Binding-site contacts:
Ligand atom O5 contacts residue ASN108 of chain 1.A at 3.3 Å (h-bond).
Ligand atom C2 contacts residue ASN108 of chain 1.A at 2.4 Å.
Ligand atom N2 contacts residue ASN108 of chain 1.A at 2.1 Å (h-bond).
Ligand atom C7 contacts residue ASN108 of chain 1.A at 3.2 Å.
Ligand atom C1 contacts residue ASN108 of chain 1.A at 1.9 Å.
Ligand atom O3 contacts residue ASN108 of chain 1.A at 4.5 Å.
Ligand atom C4 contacts residue ASN108 of chain 1.A at 4.3 Å.
Ligand atom C8 contacts residue ASN108 of chain 1.A at 3.8 Å.
Ligand atom O7 contacts residue ASN108 of chain 1.A at 4.1 Å.
Ligand atom C5 contacts residue ASN108 of chain 1.A at 3.9 Å.
Ligand atom C3 contacts residue ASN108 of chain 1.A at 3.4 Å.

Sequence of chain 1.A:
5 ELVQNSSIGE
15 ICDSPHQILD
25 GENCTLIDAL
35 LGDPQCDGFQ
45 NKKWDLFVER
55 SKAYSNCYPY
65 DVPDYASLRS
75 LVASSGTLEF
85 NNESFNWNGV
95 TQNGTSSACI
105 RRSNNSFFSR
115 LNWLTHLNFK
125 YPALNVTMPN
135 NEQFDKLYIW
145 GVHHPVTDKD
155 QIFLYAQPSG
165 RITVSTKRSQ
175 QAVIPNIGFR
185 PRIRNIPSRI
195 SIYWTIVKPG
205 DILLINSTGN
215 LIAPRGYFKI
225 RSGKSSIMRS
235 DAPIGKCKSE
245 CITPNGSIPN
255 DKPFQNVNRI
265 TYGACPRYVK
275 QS

The protein below binds the small molecule below.
Small molecule (SMILES): CC(=O)N[C@@H]1[C@@H](O)[C@H](O)[C@@H](CO)O[C@H]1O